Binding-site contacts:
Ligand atom O7 contacts residue ASN12 of chain 2.B at 3.7 Å.
Ligand atom C5 contacts residue ASN12 of chain 2.B at 4.1 Å.
Ligand atom N2 contacts residue ASN12 of chain 2.B at 3.8 Å.
Ligand atom C1 contacts residue ASN12 of chain 2.B at 2.2 Å.
Ligand atom C7 contacts residue ASN12 of chain 2.B at 3.9 Å.
Ligand atom O5 contacts residue ASN12 of chain 2.B at 2.7 Å (h-bond).
Ligand atom C2 contacts residue ASN12 of chain 2.B at 3.2 Å.

The protein below binds the small molecule below.
Small molecule (SMILES): CC(=O)N[C@H]1[C@H](O[C@H]2[C@H](O)[C@@H](NC(C)=O)CO[C@@H]2CO)O[C@H](CO)[C@@H](O)[C@@H]1O

Sequence of chain 2.B:
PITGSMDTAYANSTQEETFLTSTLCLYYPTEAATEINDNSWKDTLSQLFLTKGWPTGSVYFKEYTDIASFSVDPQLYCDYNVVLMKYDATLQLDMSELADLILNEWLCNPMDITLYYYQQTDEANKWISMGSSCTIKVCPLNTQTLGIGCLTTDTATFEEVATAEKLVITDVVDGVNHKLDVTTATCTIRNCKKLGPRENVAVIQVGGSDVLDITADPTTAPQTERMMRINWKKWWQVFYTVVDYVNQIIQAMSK